Binding-site contacts:
Ligand atom C1 contacts residue FNG1 of chain 1.N at 1.5 Å.
Ligand atom C5 contacts residue FNG1 of chain 1.N at 4.3 Å.
Ligand atom C8 contacts residue GLU11 of chain 1.E at 4.0 Å.
Ligand atom C6 contacts residue TYR12 of chain 1.E at 4.3 Å (hydrophobic).
Ligand atom O7 contacts residue GLU11 of chain 1.E at 3.6 Å.
Ligand atom C6 contacts residue GLU11 of chain 1.E at 4.0 Å.
Ligand atom O10 contacts residue ARG35 of chain 1.A at 4.3 Å.
Ligand atom C9 contacts residue TYR12 of chain 1.E at 3.8 Å (hydrophobic).
Ligand atom C9 contacts residue ARG35 of chain 1.A at 3.9 Å.
Ligand atom C11 contacts residue ARG35 of chain 1.A at 3.9 Å.
Ligand atom C9 contacts residue GLU11 of chain 1.E at 3.6 Å.
Ligand atom C9 contacts residue GLY33 of chain 1.A at 4.4 Å.
Ligand atom O10 contacts residue LYS34 of chain 1.A at 3.9 Å.
Ligand atom C2 contacts residue FNG1 of chain 1.N at 2.3 Å.
Ligand atom C11 contacts residue LYS34 of chain 1.A at 4.4 Å.
Ligand atom C5 contacts residue GLU11 of chain 1.E at 3.8 Å.
Ligand atom C3 contacts residue FNG1 of chain 1.N at 2.9 Å.
Ligand atom O4 contacts residue FNG1 of chain 1.N at 3.3 Å (h-bond).
Ligand atom C13 contacts residue LYS34 of chain 1.A at 4.3 Å.
Ligand atom C12 contacts residue LYS34 of chain 1.A at 4.0 Å.
Ligand atom C5 contacts residue TYR12 of chain 1.E at 3.6 Å (hydrophobic).
Ligand atom O7 contacts residue TYR12 of chain 1.E at 3.8 Å.

The protein below binds the small molecule below.
Small molecule (SMILES): CCCOCCOCCOCCCNc1c(N)c(=O)c1=O

Sequence of chain 1.A:
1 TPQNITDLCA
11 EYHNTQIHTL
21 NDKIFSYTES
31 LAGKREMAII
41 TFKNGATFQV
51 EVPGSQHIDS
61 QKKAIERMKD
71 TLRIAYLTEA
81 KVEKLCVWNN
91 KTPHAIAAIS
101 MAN

Sequence of chain 1.E:
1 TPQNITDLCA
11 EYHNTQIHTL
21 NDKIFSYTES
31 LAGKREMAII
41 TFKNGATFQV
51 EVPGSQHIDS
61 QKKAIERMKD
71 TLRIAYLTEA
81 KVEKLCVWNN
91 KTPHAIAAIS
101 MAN